Binding-site contacts:
Ligand atom O3 contacts residue NAG1 of chain 1.D at 4.4 Å.
Ligand atom O2 contacts residue NAG1 of chain 1.D at 2.7 Å (h-bond).
Ligand atom C3 contacts residue NAG1 of chain 1.D at 3.1 Å.
Ligand atom O2 contacts residue NAG2 of chain 1.D at 2.9 Å (h-bond).
Ligand atom C1 contacts residue NAG1 of chain 1.D at 1.9 Å.
Ligand atom C4 contacts residue NAG1 of chain 1.D at 3.8 Å.
Ligand atom C2 contacts residue NAG2 of chain 1.D at 4.3 Å.
Ligand atom O5 contacts residue NAG1 of chain 1.D at 2.9 Å (h-bond).
Ligand atom C2 contacts residue NAG1 of chain 1.D at 2.6 Å.
Ligand atom C1 contacts residue NAG2 of chain 1.D at 4.5 Å.
Ligand atom C5 contacts residue NAG1 of chain 1.D at 3.3 Å.

The protein below binds the small molecule below.
Small molecule (SMILES): C[C@@H]1O[C@@H](O)[C@@H](O)[C@H](O)[C@@H]1O